The small molecule below binds the protein below.
Small molecule (SMILES): NCC(=O)O

Binding-site contacts:
Ligand atom N contacts residue GLU46 of chain 2.B at 3.0 Å (salt-bridge).
Ligand atom OXT contacts residue ILE26 of chain 2.B at 4.3 Å.
Ligand atom C contacts residue HIS60 of chain 2.B at 4.0 Å.
Ligand atom O contacts residue ILE26 of chain 2.B at 4.3 Å.
Ligand atom O contacts residue LEU68 of chain 2.B at 4.5 Å.
Ligand atom CA contacts residue GLU46 of chain 2.B at 4.1 Å.
Ligand atom OXT contacts residue HIS60 of chain 2.B at 4.2 Å.
Ligand atom CA contacts residue HIS60 of chain 2.B at 4.2 Å.
Ligand atom N contacts residue HIS60 of chain 2.B at 4.3 Å.
Ligand atom CA contacts residue TYR63 of chain 2.B at 4.3 Å (hydrophobic).
Ligand atom OXT contacts residue TYR132 of chain 2.B at 4.2 Å.
Ligand atom O contacts residue HIS60 of chain 2.B at 3.9 Å.
Ligand atom O contacts residue PHE64 of chain 2.B at 4.2 Å.

Sequence of chain 2.B:
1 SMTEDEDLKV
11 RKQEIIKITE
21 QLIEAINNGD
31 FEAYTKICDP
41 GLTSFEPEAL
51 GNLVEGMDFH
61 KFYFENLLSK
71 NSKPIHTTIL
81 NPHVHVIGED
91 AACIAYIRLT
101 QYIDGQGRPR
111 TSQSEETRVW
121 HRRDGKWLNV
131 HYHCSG